Binding-site contacts:
Ligand atom N2 contacts residue ASP83 of chain 3.B at 2.7 Å (salt-bridge).
Ligand atom C19 contacts residue LEU65 of chain 3.A at 3.0 Å (hydrophobic).
Ligand atom C3 contacts residue ALA96 of chain 3.A at 3.8 Å (hydrophobic).
Ligand atom C6 contacts residue ASP83 of chain 3.B at 3.1 Å.
Ligand atom C2 contacts residue GLU131 of chain 3.A at 3.5 Å.
Ligand atom O3 contacts residue ASP83 of chain 3.B at 2.1 Å (salt-bridge).
Ligand atom O2 contacts residue ARG297 of chain 3.A at 3.2 Å (salt-bridge).
Ligand atom C4 contacts residue GLU131 of chain 3.A at 3.3 Å.
Ligand atom O3 contacts residue ALA81 of chain 3.B at 3.5 Å.
Ligand atom C5 contacts residue ASP83 of chain 3.B at 3.9 Å.
Ligand atom C1 contacts residue ILE63 of chain 3.A at 4.0 Å (hydrophobic).
Ligand atom O1 contacts residue GLY51 of chain 3.A at 2.8 Å.
Ligand atom O1 contacts residue ASP83 of chain 3.B at 3.6 Å (salt-bridge).
Ligand atom N2 contacts residue ARG297 of chain 3.A at 4.0 Å.
Ligand atom C9 contacts residue ASP83 of chain 3.B at 3.2 Å.
Ligand atom C9 contacts residue ARG297 of chain 3.A at 3.9 Å.
Ligand atom O2 contacts residue GLU131 of chain 3.A at 3.1 Å (salt-bridge).
Ligand atom C1 contacts residue GLU131 of chain 3.A at 3.3 Å.
Ligand atom N4 contacts residue ASP83 of chain 3.B at 3.0 Å (salt-bridge).
Ligand atom C21 contacts residue LEU65 of chain 3.A at 4.0 Å (hydrophobic).
Ligand atom C12 contacts residue ASP83 of chain 3.B at 2.5 Å.
Ligand atom C10 contacts residue ARG297 of chain 3.A at 3.1 Å.
Ligand atom O3 contacts residue THR82 of chain 3.B at 3.1 Å (h-bond).
Ligand atom C8 contacts residue ARG297 of chain 3.A at 3.5 Å.
Ligand atom N3 contacts residue ASP83 of chain 3.B at 2.1 Å (salt-bridge).
Ligand atom C8 contacts residue GLU131 of chain 3.A at 4.0 Å.
Ligand atom C17 contacts residue LEU65 of chain 3.A at 3.7 Å (hydrophobic).
Ligand atom C11 contacts residue ALA81 of chain 3.B at 3.4 Å (hydrophobic).
Ligand atom C3 contacts residue GLU131 of chain 3.A at 3.4 Å.
Ligand atom C7 contacts residue LEU65 of chain 3.A at 3.9 Å (hydrophobic).
Ligand atom C10 contacts residue ASP83 of chain 3.B at 4.0 Å.
Ligand atom C1 contacts residue LEU238 of chain 3.A at 3.7 Å (hydrophobic).
Ligand atom C21 contacts residue MET274 of chain 3.A at 3.5 Å (hydrophobic).
Ligand atom C18 contacts residue LEU65 of chain 3.A at 3.0 Å (hydrophobic).
Ligand atom C11 contacts residue ASP83 of chain 3.B at 1.6 Å.
Ligand atom C20 contacts residue VAL75 of chain 3.A at 3.8 Å (hydrophobic).
Ligand atom C20 contacts residue MET274 of chain 3.A at 3.9 Å (hydrophobic).
Ligand atom C13 contacts residue ASP83 of chain 3.B at 3.2 Å.
Ligand atom C8 contacts residue ASP83 of chain 3.B at 3.3 Å.
Ligand atom C20 contacts residue LEU65 of chain 3.A at 3.5 Å (hydrophobic).

Sequence of chain 3.A:
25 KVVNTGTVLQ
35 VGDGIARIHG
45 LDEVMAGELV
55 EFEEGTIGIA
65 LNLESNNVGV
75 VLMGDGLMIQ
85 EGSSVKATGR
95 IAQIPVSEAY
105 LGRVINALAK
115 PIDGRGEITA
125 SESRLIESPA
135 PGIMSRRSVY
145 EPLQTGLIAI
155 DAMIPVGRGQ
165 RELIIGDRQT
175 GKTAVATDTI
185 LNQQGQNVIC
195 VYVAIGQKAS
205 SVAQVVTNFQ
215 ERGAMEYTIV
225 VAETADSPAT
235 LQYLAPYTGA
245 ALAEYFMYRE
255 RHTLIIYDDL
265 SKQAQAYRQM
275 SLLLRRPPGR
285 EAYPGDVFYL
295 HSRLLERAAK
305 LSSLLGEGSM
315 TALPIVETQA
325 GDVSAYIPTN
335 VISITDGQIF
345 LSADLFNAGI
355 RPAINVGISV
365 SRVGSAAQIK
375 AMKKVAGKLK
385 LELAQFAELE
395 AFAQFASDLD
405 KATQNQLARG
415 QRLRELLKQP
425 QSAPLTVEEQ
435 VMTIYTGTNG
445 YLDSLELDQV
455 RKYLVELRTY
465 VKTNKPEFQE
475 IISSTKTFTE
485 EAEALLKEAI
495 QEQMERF

Sequence of chain 3.B:
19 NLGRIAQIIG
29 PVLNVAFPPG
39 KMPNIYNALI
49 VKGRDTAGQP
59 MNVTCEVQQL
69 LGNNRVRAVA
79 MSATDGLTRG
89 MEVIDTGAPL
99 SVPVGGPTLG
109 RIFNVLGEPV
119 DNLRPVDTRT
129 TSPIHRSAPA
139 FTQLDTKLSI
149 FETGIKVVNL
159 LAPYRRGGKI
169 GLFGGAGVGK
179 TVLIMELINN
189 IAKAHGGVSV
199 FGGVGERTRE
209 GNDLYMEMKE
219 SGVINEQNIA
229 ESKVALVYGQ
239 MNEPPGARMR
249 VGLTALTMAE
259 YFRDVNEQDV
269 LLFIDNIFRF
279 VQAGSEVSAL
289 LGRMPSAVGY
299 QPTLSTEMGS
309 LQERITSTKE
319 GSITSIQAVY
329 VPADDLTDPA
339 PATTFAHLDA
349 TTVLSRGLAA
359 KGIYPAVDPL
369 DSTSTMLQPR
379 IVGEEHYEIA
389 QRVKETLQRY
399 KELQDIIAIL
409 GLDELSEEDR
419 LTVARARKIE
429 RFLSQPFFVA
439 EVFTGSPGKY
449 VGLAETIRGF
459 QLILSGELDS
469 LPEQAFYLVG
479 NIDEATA

A small-molecule ligand and the protein it binds are described below.
Small molecule (SMILES): CC(C)C[C@@H]1NC(=O)[C@H](C)N(C)C(=O)CNC(=O)/C(=C/c2ccccc2)N(C)C1=O